A protein and the small-molecule ligand that binds it are described below.
Small molecule (SMILES): C#Cc1oc2ccc(C)cc2c1CC(=O)O

Sequence of chain 1.A:
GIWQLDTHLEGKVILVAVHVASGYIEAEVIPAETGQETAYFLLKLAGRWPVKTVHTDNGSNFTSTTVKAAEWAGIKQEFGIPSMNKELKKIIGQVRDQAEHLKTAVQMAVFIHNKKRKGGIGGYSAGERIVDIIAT

Sequence of chain 2.A:
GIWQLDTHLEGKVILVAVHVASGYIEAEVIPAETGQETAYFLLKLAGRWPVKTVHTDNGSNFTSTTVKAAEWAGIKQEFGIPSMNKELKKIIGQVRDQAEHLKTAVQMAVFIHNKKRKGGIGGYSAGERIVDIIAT

Binding-site contacts:
Ligand atom O06 contacts residue ALA51 of chain 1.A at 3.8 Å.
Ligand atom C12 contacts residue THR127 of chain 2.A at 3.7 Å.
Ligand atom C15 contacts residue THR127 of chain 2.A at 3.3 Å.
Ligand atom C09 contacts residue GLN48 of chain 1.A at 3.6 Å.
Ligand atom O13 contacts residue GLU123 of chain 2.A at 2.8 Å (salt-bridge).
Ligand atom C01 contacts residue MET131 of chain 2.A at 3.4 Å (hydrophobic).
Ligand atom C03 contacts residue ALA82 of chain 1.A at 3.5 Å (hydrophobic).
Ligand atom C04 contacts residue ALA82 of chain 1.A at 3.9 Å (hydrophobic).
Ligand atom C09 contacts residue HIS124 of chain 2.A at 3.6 Å.
Ligand atom C01 contacts residue ALA82 of chain 1.A at 3.9 Å (hydrophobic).
Ligand atom C08 contacts residue THR127 of chain 2.A at 3.4 Å.
Ligand atom C03 contacts residue LEU55 of chain 1.A at 4.0 Å (hydrophobic).
Ligand atom C04 contacts residue ALA51 of chain 1.A at 3.8 Å (hydrophobic).
Ligand atom C02 contacts residue THR127 of chain 2.A at 4.0 Å.
Ligand atom C05 contacts residue ALA51 of chain 1.A at 4.0 Å (hydrophobic).
Ligand atom C07 contacts residue THR127 of chain 2.A at 3.1 Å.
Ligand atom C12 contacts residue GLU123 of chain 2.A at 3.3 Å.
Ligand atom C01 contacts residue ALA81 of chain 1.A at 3.9 Å (hydrophobic).
Ligand atom C08 contacts residue TYR52 of chain 1.A at 3.9 Å (hydrophobic).
Ligand atom C04 contacts residue LEU55 of chain 1.A at 3.6 Å (hydrophobic).
Ligand atom C12 contacts residue HIS124 of chain 2.A at 3.8 Å.
Ligand atom C07 contacts residue GLN48 of chain 1.A at 3.7 Å.
Ligand atom O06 contacts residue TYR52 of chain 1.A at 3.4 Å (h-bond).
Ligand atom O14 contacts residue GLU123 of chain 2.A at 3.3 Å (salt-bridge).
Ligand atom C08 contacts residue HIS124 of chain 2.A at 4.0 Å.
Ligand atom O06 contacts residue GLN48 of chain 1.A at 3.7 Å.
Ligand atom C11 contacts residue THR78 of chain 1.A at 3.8 Å.
Ligand atom O14 contacts residue HIS124 of chain 2.A at 2.9 Å (h-bond).
Ligand atom C15 contacts residue THR78 of chain 1.A at 3.6 Å.
Ligand atom C16 contacts residue THR78 of chain 1.A at 3.7 Å.
Ligand atom O13 contacts residue ALA122 of chain 2.A at 3.5 Å.
Ligand atom C10 contacts residue THR127 of chain 2.A at 3.4 Å.
Ligand atom O14 contacts residue THR127 of chain 2.A at 2.8 Å (h-bond).
Ligand atom O06 contacts residue THR127 of chain 2.A at 3.4 Å (h-bond).
Ligand atom C16 contacts residue THR127 of chain 2.A at 3.6 Å.
Ligand atom C10 contacts residue THR78 of chain 1.A at 3.6 Å.
Ligand atom C04 contacts residue THR127 of chain 2.A at 3.8 Å.
Ligand atom C05 contacts residue THR127 of chain 2.A at 3.4 Å.
Ligand atom C08 contacts residue GLN48 of chain 1.A at 3.4 Å.
Ligand atom C02 contacts residue MET131 of chain 2.A at 3.7 Å (hydrophobic).